Binding-site contacts:
Ligand atom C3 contacts residue ASP173 of chain 1.F at 3.1 Å.
Ligand atom C2 contacts residue MG1 of chain 1.R at 3.3 Å.
Ligand atom C4 contacts residue SER6 of chain 1.F at 3.9 Å.
Ligand atom C2 contacts residue ASP32 of chain 1.F at 3.4 Å.
Ligand atom O2 contacts residue MET65 of chain 1.F at 3.6 Å.
Ligand atom C3 contacts residue ASP32 of chain 1.F at 3.5 Å.
Ligand atom O3 contacts residue ASP173 of chain 1.F at 3.5 Å (salt-bridge).
Ligand atom O1P contacts residue SER197 of chain 1.F at 2.6 Å (h-bond).
Ligand atom O1 contacts residue MET65 of chain 1.F at 3.8 Å.
Ligand atom O3 contacts residue HIS30 of chain 1.F at 3.3 Å.
Ligand atom O1 contacts residue GLY140 of chain 1.F at 2.8 Å (h-bond).
Ligand atom O5 contacts residue ASP173 of chain 1.F at 3.1 Å (salt-bridge).
Ligand atom O4 contacts residue SER6 of chain 1.F at 3.1 Å (h-bond).
Ligand atom P contacts residue GLY143 of chain 1.F at 3.8 Å.
Ligand atom C6 contacts residue ALA142 of chain 1.F at 3.6 Å (hydrophobic).
Ligand atom P contacts residue THR196 of chain 1.F at 3.8 Å.
Ligand atom O1P contacts residue THR196 of chain 1.F at 3.5 Å (h-bond).
Ligand atom O3P contacts residue ALA142 of chain 1.F at 3.3 Å.
Ligand atom O4 contacts residue ASP32 of chain 1.F at 3.5 Å (salt-bridge).
Ligand atom O2 contacts residue ASP32 of chain 1.F at 2.7 Å (salt-bridge).
Ligand atom O2 contacts residue ASP173 of chain 1.F at 3.0 Å (salt-bridge).
Ligand atom O2P contacts residue SER175 of chain 1.F at 3.0 Å (h-bond).
Ligand atom O2 contacts residue HIS63 of chain 1.F at 3.4 Å (h-bond).
Ligand atom C2 contacts residue ASP173 of chain 1.F at 3.8 Å.
Ligand atom O4 contacts residue MET8 of chain 1.F at 2.9 Å (h-bond).
Ligand atom O3 contacts residue SER6 of chain 1.F at 3.2 Å (h-bond).
Ligand atom O3P contacts residue GLY143 of chain 1.F at 2.9 Å (h-bond).
Ligand atom O2 contacts residue MG1 of chain 1.R at 2.0 Å.
Ligand atom C4 contacts residue PHE141 of chain 1.F at 3.9 Å (hydrophobic).
Ligand atom O1 contacts residue PHE141 of chain 1.F at 3.7 Å.
Ligand atom C1 contacts residue PHE141 of chain 1.F at 3.5 Å (hydrophobic).
Ligand atom O3 contacts residue ASP32 of chain 1.F at 2.6 Å (salt-bridge).
Ligand atom O1 contacts residue PRO139 of chain 1.F at 3.6 Å.
Ligand atom O6 contacts residue GLY195 of chain 1.F at 3.4 Å.
Ligand atom O3 contacts residue MG1 of chain 1.R at 3.2 Å.
Ligand atom C3 contacts residue MG1 of chain 1.R at 3.7 Å.
Ligand atom O3P contacts residue THR196 of chain 1.F at 2.5 Å (h-bond).
Ligand atom O2P contacts residue GLY143 of chain 1.F at 3.5 Å (h-bond).
Ligand atom O6 contacts residue THR196 of chain 1.F at 3.8 Å.
Ligand atom O5 contacts residue GLY174 of chain 1.F at 3.5 Å (h-bond).

This small molecule binds to this protein.
Small molecule (SMILES): O=P(O)(O)OC[C@@H](O)[C@@H](O)[C@H](O)[C@@H](O)CO

Sequence of chain 1.F:
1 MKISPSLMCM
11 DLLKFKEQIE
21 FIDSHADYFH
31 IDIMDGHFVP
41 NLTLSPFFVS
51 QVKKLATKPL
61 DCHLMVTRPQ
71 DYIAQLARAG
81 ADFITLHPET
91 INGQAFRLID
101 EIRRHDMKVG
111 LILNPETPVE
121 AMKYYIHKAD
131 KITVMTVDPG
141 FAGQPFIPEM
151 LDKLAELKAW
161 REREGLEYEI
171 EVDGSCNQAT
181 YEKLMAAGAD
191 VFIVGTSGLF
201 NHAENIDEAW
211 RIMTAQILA